A protein and the small-molecule ligand that binds it are described below.
Small molecule (SMILES): CCOC(=O)c1ccc(OCCC2CCN(c3ccc(C)nn3)CC2)cc1

Sequence of chain 11.B:
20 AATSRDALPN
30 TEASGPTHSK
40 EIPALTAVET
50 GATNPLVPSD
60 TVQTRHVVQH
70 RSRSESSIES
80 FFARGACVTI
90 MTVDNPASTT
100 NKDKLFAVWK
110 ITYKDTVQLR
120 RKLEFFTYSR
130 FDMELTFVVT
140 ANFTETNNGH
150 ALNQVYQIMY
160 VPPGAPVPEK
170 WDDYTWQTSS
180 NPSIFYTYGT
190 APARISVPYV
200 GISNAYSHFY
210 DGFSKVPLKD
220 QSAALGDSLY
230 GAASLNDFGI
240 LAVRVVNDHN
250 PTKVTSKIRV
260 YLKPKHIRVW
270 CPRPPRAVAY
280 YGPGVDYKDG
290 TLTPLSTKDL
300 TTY

Sequence of chain 11.D:
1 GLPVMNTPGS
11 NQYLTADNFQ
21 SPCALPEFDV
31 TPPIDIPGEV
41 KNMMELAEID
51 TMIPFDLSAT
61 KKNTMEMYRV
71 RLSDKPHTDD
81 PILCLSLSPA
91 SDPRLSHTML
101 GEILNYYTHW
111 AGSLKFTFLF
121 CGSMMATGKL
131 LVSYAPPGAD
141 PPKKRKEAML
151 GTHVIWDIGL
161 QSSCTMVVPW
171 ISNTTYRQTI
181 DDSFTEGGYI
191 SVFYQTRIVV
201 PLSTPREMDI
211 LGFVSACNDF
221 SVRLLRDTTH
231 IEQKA

Binding-site contacts:
Ligand atom O23 contacts residue TYR112 of chain 11.B at 3.5 Å.
Ligand atom C3 contacts residue TYR159 of chain 11.B at 3.6 Å (hydrophobic).
Ligand atom N3 contacts residue LEU240 of chain 11.B at 3.5 Å.
Ligand atom C25 contacts residue SER206 of chain 11.B at 3.8 Å.
Ligand atom C13 contacts residue VAL199 of chain 11.B at 3.7 Å (hydrophobic).
Ligand atom N3 contacts residue ILE194 of chain 11.B at 3.6 Å.
Ligand atom O14 contacts residue MET132 of chain 11.B at 3.4 Å.
Ligand atom C11 contacts residue LEU134 of chain 11.B at 3.8 Å (hydrophobic).
Ligand atom C4 contacts residue VAL196 of chain 11.B at 3.9 Å (hydrophobic).
Ligand atom C1 contacts residue PRO181 of chain 11.B at 3.7 Å (hydrophobic).
Ligand atom C21 contacts residue PHE237 of chain 11.B at 3.7 Å (hydrophobic).
Ligand atom N4 contacts residue LEU134 of chain 11.B at 3.7 Å.
Ligand atom C8 contacts residue VAL199 of chain 11.B at 3.7 Å (hydrophobic).
Ligand atom C4 contacts residue TYR159 of chain 11.B at 3.5 Å (hydrophobic).
Ligand atom C10 contacts residue ILE110 of chain 11.B at 3.5 Å (hydrophobic).
Ligand atom C2 contacts residue ILE194 of chain 11.B at 3.5 Å (hydrophobic).
Ligand atom C21 contacts residue TYR112 of chain 11.B at 3.3 Å (hydrophobic).
Ligand atom C25 contacts residue ASP236 of chain 11.B at 3.5 Å.
Ligand atom C8 contacts residue VAL196 of chain 11.B at 3.6 Å (hydrophobic).
Ligand atom C5 contacts residue VAL196 of chain 11.B at 3.8 Å (hydrophobic).
Ligand atom C2 contacts residue TYR159 of chain 11.B at 3.5 Å (hydrophobic).
Ligand atom C12 contacts residue PHE237 of chain 11.B at 3.5 Å (hydrophobic).
Ligand atom N3 contacts residue TYR159 of chain 11.B at 3.9 Å.
Ligand atom C13 contacts residue MET132 of chain 11.B at 3.8 Å (hydrophobic).
Ligand atom C18 contacts residue PHE237 of chain 11.B at 3.6 Å (hydrophobic).
Ligand atom C18 contacts residue TYR112 of chain 11.B at 3.7 Å (hydrophobic).
Ligand atom C19 contacts residue TYR205 of chain 11.B at 3.7 Å (hydrophobic).
Ligand atom C10 contacts residue MET132 of chain 11.B at 3.3 Å (hydrophobic).
Ligand atom N6 contacts residue VAL196 of chain 11.B at 3.9 Å.
Ligand atom N4 contacts residue LEU240 of chain 11.B at 3.6 Å.
Ligand atom C17 contacts residue PHE237 of chain 11.B at 3.7 Å (hydrophobic).
Ligand atom C7 contacts residue TYR159 of chain 11.B at 3.7 Å (hydrophobic).
Ligand atom C7 contacts residue VAL196 of chain 11.B at 3.6 Å (hydrophobic).
Ligand atom C17 contacts residue TYR112 of chain 11.B at 3.8 Å (hydrophobic).
Ligand atom C3 contacts residue ALA24 of chain 11.D at 3.5 Å (hydrophobic).
Ligand atom O22 contacts residue TYR112 of chain 11.B at 3.5 Å.
Ligand atom C11 contacts residue ILE110 of chain 11.B at 3.6 Å (hydrophobic).
Ligand atom O22 contacts residue TYR205 of chain 11.B at 3.8 Å.
Ligand atom O23 contacts residue PHE237 of chain 11.B at 3.8 Å.
Ligand atom C20 contacts residue TYR205 of chain 11.B at 3.5 Å (hydrophobic).